Binding-site contacts:
Ligand atom O contacts residue LEU92 of chain 1.B at 3.3 Å.
Ligand atom CD1 contacts residue ARG84 of chain 1.B at 3.7 Å.
Ligand atom CG2 contacts residue GLY91 of chain 1.B at 3.9 Å.
Ligand atom CB contacts residue GLU104 of chain 1.B at 3.8 Å.
Ligand atom N contacts residue LEU92 of chain 1.B at 3.9 Å.
Ligand atom CG2 contacts residue ARG84 of chain 1.B at 3.4 Å.
Ligand atom N contacts residue ASP99 of chain 1.B at 2.7 Å (salt-bridge).
Ligand atom CD contacts residue TRP108 of chain 1.B at 3.6 Å (hydrophobic).
Ligand atom CG2 contacts residue GLN93 of chain 1.B at 3.9 Å.
Ligand atom CB contacts residue LYS82 of chain 1.B at 3.9 Å.
Ligand atom CA contacts residue ASP99 of chain 1.B at 3.6 Å.
Ligand atom O contacts residue TRP108 of chain 1.B at 3.1 Å (h-bond).
Ligand atom CA contacts residue GLN93 of chain 1.B at 3.5 Å.
Ligand atom CA contacts residue SER94 of chain 1.B at 3.7 Å.
Ligand atom CG1 contacts residue LYS82 of chain 1.B at 3.8 Å.
Ligand atom C contacts residue GLN93 of chain 1.B at 3.7 Å.
Ligand atom CA contacts residue GLN93 of chain 1.B at 3.5 Å.
Ligand atom O contacts residue LYS82 of chain 1.B at 3.1 Å.
Ligand atom N contacts residue GLN93 of chain 1.B at 3.0 Å (h-bond).
Ligand atom O contacts residue GLN93 of chain 1.B at 2.9 Å (h-bond).
Ligand atom CG contacts residue TRP108 of chain 1.B at 3.7 Å (hydrophobic).
Ligand atom C contacts residue GLN93 of chain 1.B at 3.8 Å.
Ligand atom O contacts residue GLN93 of chain 1.B at 3.8 Å.
Ligand atom CB contacts residue GLY91 of chain 1.B at 3.8 Å.
Ligand atom CD1 contacts residue LYS82 of chain 1.B at 3.7 Å.
Ligand atom N contacts residue GLN93 of chain 1.B at 3.0 Å (h-bond).
Ligand atom CB contacts residue GLN93 of chain 1.B at 3.4 Å.
Ligand atom C contacts residue GLU104 of chain 1.B at 3.9 Å.
Ligand atom CB contacts residue ASP99 of chain 1.B at 3.8 Å.
Ligand atom C contacts residue LYS82 of chain 1.B at 3.8 Å.
Ligand atom N contacts residue GLU104 of chain 1.B at 3.0 Å (salt-bridge).
Ligand atom O contacts residue GLU104 of chain 1.B at 3.4 Å (salt-bridge).
Ligand atom C contacts residue GLY91 of chain 1.B at 3.8 Å.
Ligand atom N contacts residue GLY91 of chain 1.B at 3.2 Å (h-bond).
Ligand atom C contacts residue TRP108 of chain 1.B at 4.0 Å (hydrophobic).
Ligand atom CA contacts residue GLY91 of chain 1.B at 3.5 Å.
Ligand atom C contacts residue LEU92 of chain 1.B at 3.7 Å (hydrophobic).
Ligand atom CA contacts residue GLU104 of chain 1.B at 3.7 Å.
Ligand atom O contacts residue GLN93 of chain 1.B at 3.3 Å (h-bond).
Ligand atom CB contacts residue TRP95 of chain 1.B at 3.7 Å (hydrophobic).

Sequence of chain 1.B:
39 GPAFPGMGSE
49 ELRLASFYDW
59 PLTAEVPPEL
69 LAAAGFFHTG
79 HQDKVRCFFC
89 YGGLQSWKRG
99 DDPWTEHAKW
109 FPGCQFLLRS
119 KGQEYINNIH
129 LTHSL

This small molecule binds to this protein.
Small molecule (SMILES): CC[C@H](C)[C@H](NC(=O)[C@@H]1CCCN1C(=O)[C@@H](NC(=O)[C@H](C)N)C(C)C)C(=O)N[C@@H](C)C(=O)N[C@H](C=O)CCC(N)=O